Sequence of chain 1.I:
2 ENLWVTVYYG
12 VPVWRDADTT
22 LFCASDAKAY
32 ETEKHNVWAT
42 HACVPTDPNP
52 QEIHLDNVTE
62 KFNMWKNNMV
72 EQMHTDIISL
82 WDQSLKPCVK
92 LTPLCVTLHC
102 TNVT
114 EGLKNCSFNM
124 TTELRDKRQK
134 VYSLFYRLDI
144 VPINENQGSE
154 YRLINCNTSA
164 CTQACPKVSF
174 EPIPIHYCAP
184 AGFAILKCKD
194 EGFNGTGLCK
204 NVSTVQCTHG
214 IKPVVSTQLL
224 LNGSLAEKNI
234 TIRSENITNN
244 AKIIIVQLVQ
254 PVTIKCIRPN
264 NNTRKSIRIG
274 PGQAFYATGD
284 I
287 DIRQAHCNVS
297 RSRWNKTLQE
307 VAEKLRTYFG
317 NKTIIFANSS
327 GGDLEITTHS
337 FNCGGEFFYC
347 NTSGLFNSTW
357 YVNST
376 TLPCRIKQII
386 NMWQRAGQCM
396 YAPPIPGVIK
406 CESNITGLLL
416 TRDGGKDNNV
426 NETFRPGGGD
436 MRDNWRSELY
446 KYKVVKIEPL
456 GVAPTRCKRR

The small molecule below binds the protein below.
Small molecule (SMILES): CC(=O)N[C@H]1[C@H](O[C@H]2[C@H](O)[C@@H](NC(C)=O)CO[C@@H]2CO)O[C@H](CO)[C@@H](O[C@@H]2O[C@H](CO)[C@@H](O)[C@H](O)[C@@H]2O)[C@@H]1O

Binding-site contacts:
Ligand atom C8 contacts residue ASP193 of chain 1.I at 3.3 Å.
Ligand atom O7 contacts residue LYS192 of chain 1.I at 4.0 Å.
Ligand atom O5 contacts residue ASN204 of chain 1.I at 3.9 Å.
Ligand atom N2 contacts residue LYS192 of chain 1.I at 3.6 Å.
Ligand atom O6 contacts residue HIS55 of chain 1.I at 3.3 Å (h-bond).
Ligand atom O7 contacts residue ASN204 of chain 1.I at 2.9 Å (h-bond).
Ligand atom C7 contacts residue ASN204 of chain 1.I at 3.7 Å.
Ligand atom C1 contacts residue ASN204 of chain 1.I at 3.6 Å.
Ligand atom C7 contacts residue LYS192 of chain 1.I at 3.6 Å.
Ligand atom C4 contacts residue LYS192 of chain 1.I at 4.2 Å.
Ligand atom C8 contacts residue LYS231 of chain 1.I at 3.6 Å.
Ligand atom O3 contacts residue LYS192 of chain 1.I at 3.9 Å.
Ligand atom C2 contacts residue LYS192 of chain 1.I at 4.1 Å.
Ligand atom C2 contacts residue ASN204 of chain 1.I at 3.5 Å.
Ligand atom N2 contacts residue ASN204 of chain 1.I at 4.0 Å.
Ligand atom C8 contacts residue LYS192 of chain 1.I at 3.8 Å.
Ligand atom O4 contacts residue LYS192 of chain 1.I at 4.0 Å.